Binding-site contacts:
Ligand atom O7 contacts residue ASN11 of chain 2.A at 3.1 Å (h-bond).
Ligand atom C2 contacts residue ASP100 of chain 2.A at 3.8 Å.
Ligand atom C8 contacts residue TYR98 of chain 2.A at 3.9 Å (hydrophobic).
Ligand atom C4 contacts residue ASN11 of chain 2.A at 4.2 Å.
Ligand atom C8 contacts residue ASN11 of chain 2.A at 4.2 Å.
Ligand atom C4 contacts residue TRP82 of chain 2.A at 4.2 Å (hydrophobic).
Ligand atom C3 contacts residue ASN11 of chain 2.A at 3.8 Å.
Ligand atom N2 contacts residue ASN11 of chain 2.A at 3.0 Å (h-bond).
Ligand atom C2 contacts residue ASN11 of chain 2.A at 2.5 Å.
Ligand atom O7 contacts residue TRP82 of chain 2.A at 4.2 Å.
Ligand atom C6 contacts residue ASN11 of chain 2.A at 4.2 Å.
Ligand atom C5 contacts residue TYR98 of chain 2.A at 3.7 Å (hydrophobic).
Ligand atom C7 contacts residue TRP82 of chain 2.A at 4.4 Å (hydrophobic).
Ligand atom O5 contacts residue ASP100 of chain 2.A at 3.6 Å (salt-bridge).
Ligand atom C3 contacts residue ASP100 of chain 2.A at 4.4 Å.
Ligand atom C1 contacts residue ASP100 of chain 2.A at 4.0 Å.
Ligand atom C6 contacts residue ASP100 of chain 2.A at 4.3 Å.
Ligand atom C6 contacts residue THR13 of chain 2.A at 3.6 Å.
Ligand atom C5 contacts residue ASP100 of chain 2.A at 4.2 Å.
Ligand atom C4 contacts residue ASP100 of chain 2.A at 4.0 Å.
Ligand atom O4 contacts residue TRP82 of chain 2.A at 3.9 Å.
Ligand atom C5 contacts residue ASN11 of chain 2.A at 3.6 Å.
Ligand atom C5 contacts residue TRP82 of chain 2.A at 3.9 Å (hydrophobic).
Ligand atom C1 contacts residue TYR98 of chain 2.A at 3.9 Å (hydrophobic).
Ligand atom O5 contacts residue TYR98 of chain 2.A at 3.7 Å.
Ligand atom O5 contacts residue ASN11 of chain 2.A at 2.3 Å (h-bond).
Ligand atom C1 contacts residue TYR98 of chain 2.A at 3.8 Å (hydrophobic).
Ligand atom C6 contacts residue TYR98 of chain 2.A at 3.6 Å (hydrophobic).
Ligand atom O5 contacts residue TYR98 of chain 2.A at 3.7 Å.
Ligand atom O4 contacts residue ASP100 of chain 2.A at 2.9 Å (salt-bridge).
Ligand atom C7 contacts residue ASN11 of chain 2.A at 3.3 Å.
Ligand atom C3 contacts residue TRP82 of chain 2.A at 4.1 Å (hydrophobic).
Ligand atom C1 contacts residue ASN11 of chain 2.A at 1.4 Å.

This protein binds this small molecule.
Small molecule (SMILES): CC(=O)N[C@H]1[C@H](O[C@H]2[C@H](O)[C@@H](NC(C)=O)CO[C@@H]2CO[C@@H]2O[C@@H](C)[C@@H](O)[C@@H](O)[C@@H]2O)O[C@H](CO)[C@@H](O[C@@H]2O[C@H](CO[C@H]3O[C@H](CO)[C@@H](O)[C@H](O)[C@@H]3O)[C@@H](O)[C@H](O[C@H]3O[C@H](CO)[C@@H](O)[C@H](O)[C@@H]3O)[C@@H]2O)[C@@H]1O

Sequence of chain 2.A:
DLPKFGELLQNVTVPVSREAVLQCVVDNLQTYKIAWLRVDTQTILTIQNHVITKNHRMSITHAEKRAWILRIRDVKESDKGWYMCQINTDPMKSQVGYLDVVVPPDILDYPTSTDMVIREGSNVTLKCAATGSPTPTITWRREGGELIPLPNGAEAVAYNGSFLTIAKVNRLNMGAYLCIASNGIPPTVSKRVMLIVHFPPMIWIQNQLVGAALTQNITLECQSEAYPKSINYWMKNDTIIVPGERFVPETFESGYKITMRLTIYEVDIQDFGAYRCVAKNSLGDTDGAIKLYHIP